This protein binds this small molecule.
Small molecule (SMILES): COC(=O)[C@H]1O[C@H](O[C@@H]2[C@H](O)[C@@H](O)[C@@H](O[C@@H]3[C@H](O)[C@@H](O)[C@@H](O[C@@H]4[C@H](O)[C@@H](O)[C@@H](O)O[C@@H]4C(=O)O)O[C@@H]3C(=O)OC)O[C@@H]2C(=O)OC)[C@H](O)[C@@H](O)[C@H]1O[C@H]1O[C@H](C(=O)O)[C@H](O[C@H]2O[C@H](C(=O)O)[C@H](O)[C@H](O)[C@H]2O)[C@H](O)[C@H]1O

Sequence of chain 1.B:
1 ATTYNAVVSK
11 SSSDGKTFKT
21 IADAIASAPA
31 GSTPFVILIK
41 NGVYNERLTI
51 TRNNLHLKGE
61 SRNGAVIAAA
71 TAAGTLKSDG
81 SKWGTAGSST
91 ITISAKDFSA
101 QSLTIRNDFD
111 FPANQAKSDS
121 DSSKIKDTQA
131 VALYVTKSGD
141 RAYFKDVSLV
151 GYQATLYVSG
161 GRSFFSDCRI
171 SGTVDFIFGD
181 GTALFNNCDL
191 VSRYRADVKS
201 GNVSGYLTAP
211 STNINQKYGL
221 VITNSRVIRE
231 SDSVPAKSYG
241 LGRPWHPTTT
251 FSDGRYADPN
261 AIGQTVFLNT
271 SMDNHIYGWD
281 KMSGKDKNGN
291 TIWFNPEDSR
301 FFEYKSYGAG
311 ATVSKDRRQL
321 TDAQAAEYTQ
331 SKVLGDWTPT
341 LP

Binding-site contacts:
Ligand atom O6B contacts residue ALA86 of chain 1.B at 2.9 Å (h-bond).
Ligand atom O6A contacts residue ASP175 of chain 1.B at 3.5 Å (salt-bridge).
Ligand atom CH3 contacts residue TYR206 of chain 1.B at 3.6 Å (hydrophobic).
Ligand atom CH3 contacts residue PHE178 of chain 1.B at 3.2 Å (hydrophobic).
Ligand atom CH3 contacts residue VAL203 of chain 1.B at 3.3 Å (hydrophobic).
Ligand atom O5 contacts residue GLN129 of chain 1.B at 2.9 Å (h-bond).
Ligand atom O6A contacts residue ARG195 of chain 1.B at 2.9 Å (salt-bridge).
Ligand atom O6B contacts residue TYR206 of chain 1.B at 3.3 Å (h-bond).
Ligand atom O3 contacts residue THR85 of chain 1.B at 2.8 Å (h-bond).
Ligand atom C2 contacts residue THR248 of chain 1.B at 3.4 Å.
Ligand atom O6A contacts residue GLN129 of chain 1.B at 3.4 Å.
Ligand atom CH3 contacts residue SER204 of chain 1.B at 3.4 Å.
Ligand atom O2 contacts residue PRO247 of chain 1.B at 3.4 Å.
Ligand atom O6A contacts residue THR248 of chain 1.B at 3.0 Å (h-bond).
Ligand atom CH3 contacts residue ARG195 of chain 1.B at 3.5 Å.
Ligand atom O6B contacts residue THR85 of chain 1.B at 3.4 Å.
Ligand atom O6B contacts residue THR248 of chain 1.B at 2.6 Å (h-bond).
Ligand atom CH3 contacts residue SER283 of chain 1.B at 3.5 Å.
Ligand atom O3 contacts residue GLN153 of chain 1.B at 3.0 Å (h-bond).
Ligand atom O2 contacts residue THR248 of chain 1.B at 2.7 Å (h-bond).
Ligand atom C2 contacts residue ASN202 of chain 1.B at 3.2 Å.
Ligand atom C6 contacts residue ASP175 of chain 1.B at 3.0 Å.
Ligand atom O6A contacts residue GLN153 of chain 1.B at 3.0 Å (h-bond).
Ligand atom O5 contacts residue GLN153 of chain 1.B at 2.9 Å (h-bond).
Ligand atom O6A contacts residue ARG243 of chain 1.B at 3.2 Å (salt-bridge).
Ligand atom O6B contacts residue ASP175 of chain 1.B at 3.2 Å (salt-bridge).
Ligand atom C2 contacts residue THR85 of chain 1.B at 3.6 Å.
Ligand atom O2 contacts residue THR85 of chain 1.B at 2.8 Å (h-bond).
Ligand atom C1 contacts residue GLN129 of chain 1.B at 3.5 Å.
Ligand atom C5 contacts residue ASP175 of chain 1.B at 3.3 Å.
Ligand atom C1 contacts residue TRP245 of chain 1.B at 3.5 Å (hydrophobic).
Ligand atom O6A contacts residue TRP245 of chain 1.B at 3.1 Å (h-bond).
Ligand atom C1 contacts residue ASN202 of chain 1.B at 3.3 Å.
Ligand atom C6 contacts residue THR248 of chain 1.B at 3.4 Å.
Ligand atom O5 contacts residue ARG243 of chain 1.B at 3.1 Å (salt-bridge).
Ligand atom O2 contacts residue GLN129 of chain 1.B at 3.4 Å.
Ligand atom O6A contacts residue PRO247 of chain 1.B at 3.5 Å.
Ligand atom O6A contacts residue THR85 of chain 1.B at 3.5 Å (h-bond).
Ligand atom O2 contacts residue ASN202 of chain 1.B at 3.1 Å (h-bond).
Ligand atom O5 contacts residue TRP245 of chain 1.B at 2.8 Å (h-bond).